Sequence of chain 1.A:
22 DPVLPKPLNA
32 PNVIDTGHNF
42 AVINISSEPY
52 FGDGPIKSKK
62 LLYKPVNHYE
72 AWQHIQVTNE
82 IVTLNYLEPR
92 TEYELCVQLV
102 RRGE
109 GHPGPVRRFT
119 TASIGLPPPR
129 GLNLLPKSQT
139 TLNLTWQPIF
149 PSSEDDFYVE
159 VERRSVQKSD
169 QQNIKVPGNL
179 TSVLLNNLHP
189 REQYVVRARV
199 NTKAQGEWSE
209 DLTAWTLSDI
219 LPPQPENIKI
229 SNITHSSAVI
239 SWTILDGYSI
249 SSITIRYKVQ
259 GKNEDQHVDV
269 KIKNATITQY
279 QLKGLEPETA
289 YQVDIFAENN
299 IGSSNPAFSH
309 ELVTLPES

The small molecule below binds the protein below.
Small molecule (SMILES): CC(=O)N[C@H]1[C@H](O[C@H]2[C@H](O)[C@@H](NC(C)=O)CO[C@@H]2CO)O[C@H](CO)[C@@H](O[C@@H]2O[C@H](CO)[C@@H](O)[C@H](O[C@H]3O[C@H](CO)[C@@H](O)[C@H](O)[C@@H]3O)[C@@H]2O)[C@@H]1O

Binding-site contacts:
Ligand atom N2 contacts residue ASN141 of chain 1.A at 3.0 Å (h-bond).
Ligand atom C1 contacts residue SER180 of chain 1.A at 4.5 Å.
Ligand atom C2 contacts residue ASN141 of chain 1.A at 2.5 Å.
Ligand atom O7 contacts residue SER180 of chain 1.A at 2.7 Å (h-bond).
Ligand atom O7 contacts residue ASN141 of chain 1.A at 3.9 Å.
Ligand atom C1 contacts residue THR143 of chain 1.A at 3.9 Å.
Ligand atom C3 contacts residue ASN141 of chain 1.A at 3.8 Å.
Ligand atom C1 contacts residue ASN141 of chain 1.A at 1.4 Å.
Ligand atom C1 contacts residue LYS135 of chain 1.A at 4.4 Å.
Ligand atom C8 contacts residue LEU182 of chain 1.A at 4.1 Å (hydrophobic).
Ligand atom C7 contacts residue ASN141 of chain 1.A at 3.7 Å.
Ligand atom O5 contacts residue THR143 of chain 1.A at 3.4 Å.
Ligand atom C4 contacts residue ASN141 of chain 1.A at 4.2 Å.
Ligand atom N2 contacts residue LYS135 of chain 1.A at 3.5 Å (salt-bridge).
Ligand atom C7 contacts residue SER180 of chain 1.A at 3.9 Å.
Ligand atom C3 contacts residue SER180 of chain 1.A at 4.5 Å.
Ligand atom C2 contacts residue LYS135 of chain 1.A at 3.8 Å.
Ligand atom C6 contacts residue THR143 of chain 1.A at 3.8 Å.
Ligand atom C5 contacts residue ASN141 of chain 1.A at 3.6 Å.
Ligand atom O5 contacts residue ASN141 of chain 1.A at 2.3 Å (h-bond).
Ligand atom C5 contacts residue THR143 of chain 1.A at 3.6 Å.